Binding-site contacts:
Ligand atom C1 contacts residue ASN199 of chain 1.B at 1.4 Å.
Ligand atom C8 contacts residue THR201 of chain 1.B at 4.2 Å.
Ligand atom C6 contacts residue THR201 of chain 1.B at 3.7 Å.
Ligand atom C8 contacts residue LEU247 of chain 1.B at 4.1 Å (hydrophobic).
Ligand atom C5 contacts residue THR201 of chain 1.B at 4.3 Å.
Ligand atom O5 contacts residue ASN199 of chain 1.B at 2.3 Å (h-bond).
Ligand atom O6 contacts residue LYS202 of chain 1.B at 4.0 Å.
Ligand atom C7 contacts residue HIS246 of chain 1.B at 4.1 Å.
Ligand atom C7 contacts residue ASN199 of chain 1.B at 3.6 Å.
Ligand atom C5 contacts residue ASN199 of chain 1.B at 3.6 Å.
Ligand atom C2 contacts residue ASN199 of chain 1.B at 2.5 Å.
Ligand atom C5 contacts residue HIS246 of chain 1.B at 4.0 Å.
Ligand atom O5 contacts residue LYS202 of chain 1.B at 4.0 Å.
Ligand atom N2 contacts residue ASN199 of chain 1.B at 3.0 Å (h-bond).
Ligand atom C6 contacts residue GLU206 of chain 1.B at 4.1 Å.
Ligand atom C8 contacts residue GLU206 of chain 1.B at 3.7 Å.
Ligand atom C1 contacts residue HIS246 of chain 1.B at 3.9 Å.
Ligand atom C4 contacts residue ASN199 of chain 1.B at 4.2 Å.
Ligand atom O7 contacts residue HIS246 of chain 1.B at 3.0 Å.
Ligand atom O5 contacts residue HIS246 of chain 1.B at 4.3 Å.
Ligand atom O5 contacts residue THR201 of chain 1.B at 4.2 Å.
Ligand atom O6 contacts residue GLU206 of chain 1.B at 4.0 Å.
Ligand atom O4 contacts residue HIS246 of chain 1.B at 4.4 Å.
Ligand atom C3 contacts residue ASN199 of chain 1.B at 3.8 Å.
Ligand atom O7 contacts residue ASN199 of chain 1.B at 3.9 Å.
Ligand atom C3 contacts residue HIS246 of chain 1.B at 4.3 Å.

This small molecule binds to this protein.
Small molecule (SMILES): CC(=O)N[C@H]1[C@H](O[C@H]2[C@H](O)[C@@H](NC(C)=O)CO[C@@H]2CO)O[C@H](CO)[C@@H](O)[C@@H]1O

Sequence of chain 1.B:
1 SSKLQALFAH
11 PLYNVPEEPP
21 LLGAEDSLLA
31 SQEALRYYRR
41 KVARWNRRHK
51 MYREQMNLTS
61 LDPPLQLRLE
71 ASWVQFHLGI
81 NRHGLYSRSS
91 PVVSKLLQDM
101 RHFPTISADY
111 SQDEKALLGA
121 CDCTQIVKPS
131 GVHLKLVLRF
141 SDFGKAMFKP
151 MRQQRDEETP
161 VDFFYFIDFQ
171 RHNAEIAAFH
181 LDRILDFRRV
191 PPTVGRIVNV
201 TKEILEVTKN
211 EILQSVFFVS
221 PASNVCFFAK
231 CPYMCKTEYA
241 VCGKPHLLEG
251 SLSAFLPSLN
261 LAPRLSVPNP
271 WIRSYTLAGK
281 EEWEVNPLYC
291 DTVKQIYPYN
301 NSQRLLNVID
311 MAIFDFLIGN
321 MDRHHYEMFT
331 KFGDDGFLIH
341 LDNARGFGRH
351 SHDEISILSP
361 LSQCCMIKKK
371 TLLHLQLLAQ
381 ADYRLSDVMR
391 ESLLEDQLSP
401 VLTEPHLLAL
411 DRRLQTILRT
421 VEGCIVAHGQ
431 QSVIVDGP